Binding-site contacts:
Ligand atom O3B contacts residue ASN480 of chain 1.A at 3.0 Å (h-bond).
Ligand atom O3B contacts residue MG1 of chain 1.B at 2.2 Å.
Ligand atom PB contacts residue MG1 of chain 1.B at 3.3 Å.
Ligand atom O2B contacts residue MET485 of chain 1.A at 2.8 Å (h-bond).
Ligand atom O1A contacts residue MG1 of chain 1.B at 2.0 Å.
Ligand atom O1B contacts residue HIS403 of chain 1.A at 2.9 Å (h-bond).
Ligand atom O1B contacts residue GLN402 of chain 1.A at 3.2 Å (h-bond).
Ligand atom PB contacts residue GLY484 of chain 1.A at 3.5 Å.
Ligand atom O1A contacts residue ASP453 of chain 1.A at 3.0 Å (salt-bridge).
Ligand atom O2B contacts residue GLN402 of chain 1.A at 2.8 Å (h-bond).
Ligand atom S1 contacts residue F501 of chain 1.F at 3.1 Å (h-bond).
Ligand atom N4' contacts residue F501 of chain 1.F at 2.6 Å (h-bond).
Ligand atom O3B contacts residue HIS482 of chain 1.A at 3.0 Å (h-bond).
Ligand atom O2B contacts residue GLY484 of chain 1.A at 3.1 Å (h-bond).
Ligand atom N1' contacts residue GLU59 of chain 2.A at 2.8 Å (salt-bridge).
Ligand atom CM2 contacts residue MET428 of chain 1.A at 3.4 Å (hydrophobic).
Ligand atom N3' contacts residue GLY426 of chain 1.A at 3.5 Å (h-bond).
Ligand atom N3 contacts residue F501 of chain 1.F at 2.6 Å (h-bond).
Ligand atom O7 contacts residue LEU483 of chain 1.A at 3.3 Å.
Ligand atom O2A contacts residue SER455 of chain 1.A at 2.7 Å (h-bond).
Ligand atom CM2 contacts residue ASN89 of chain 2.A at 3.4 Å.
Ligand atom O3B contacts residue GLY484 of chain 1.A at 2.7 Å (h-bond).
Ligand atom O1A contacts residue HIS482 of chain 1.A at 3.2 Å (h-bond).
Ligand atom C4 contacts residue MET428 of chain 1.A at 3.4 Å (hydrophobic).
Ligand atom O3A contacts residue MG1 of chain 1.B at 3.5 Å.
Ligand atom CM4 contacts residue MET428 of chain 1.A at 3.5 Å (hydrophobic).
Ligand atom O2A contacts residue GLY454 of chain 1.A at 3.5 Å.
Ligand atom N3' contacts residue MET428 of chain 1.A at 3.2 Å (h-bond).
Ligand atom C7' contacts residue F501 of chain 1.F at 3.3 Å.
Ligand atom PA contacts residue MG1 of chain 1.B at 3.2 Å.
Ligand atom C7 contacts residue VAL400 of chain 1.A at 3.2 Å (hydrophobic).
Ligand atom N4' contacts residue GLY426 of chain 1.A at 2.8 Å (h-bond).
Ligand atom N4' contacts residue GLN122 of chain 2.A at 3.1 Å (h-bond).
Ligand atom C6' contacts residue GLU59 of chain 2.A at 3.2 Å.
Ligand atom O1A contacts residue GLY454 of chain 1.A at 2.9 Å (h-bond).
Ligand atom CM4 contacts residue PRO34 of chain 2.A at 3.2 Å (hydrophobic).
Ligand atom S1 contacts residue VAL400 of chain 1.A at 3.5 Å (h-bond).
Ligand atom O2B contacts residue GLY401 of chain 1.A at 3.4 Å.
Ligand atom O3A contacts residue HIS403 of chain 1.A at 3.0 Å (h-bond).
Ligand atom N3' contacts residue PRO85 of chain 2.A at 3.4 Å.

This small molecule binds to this protein.
Small molecule (SMILES): C/C(NCc1cnc(C)nc1N)=C(/S)CCO[P](=O)([O-])O[P](=O)([O-])O

Sequence of chain 2.A:
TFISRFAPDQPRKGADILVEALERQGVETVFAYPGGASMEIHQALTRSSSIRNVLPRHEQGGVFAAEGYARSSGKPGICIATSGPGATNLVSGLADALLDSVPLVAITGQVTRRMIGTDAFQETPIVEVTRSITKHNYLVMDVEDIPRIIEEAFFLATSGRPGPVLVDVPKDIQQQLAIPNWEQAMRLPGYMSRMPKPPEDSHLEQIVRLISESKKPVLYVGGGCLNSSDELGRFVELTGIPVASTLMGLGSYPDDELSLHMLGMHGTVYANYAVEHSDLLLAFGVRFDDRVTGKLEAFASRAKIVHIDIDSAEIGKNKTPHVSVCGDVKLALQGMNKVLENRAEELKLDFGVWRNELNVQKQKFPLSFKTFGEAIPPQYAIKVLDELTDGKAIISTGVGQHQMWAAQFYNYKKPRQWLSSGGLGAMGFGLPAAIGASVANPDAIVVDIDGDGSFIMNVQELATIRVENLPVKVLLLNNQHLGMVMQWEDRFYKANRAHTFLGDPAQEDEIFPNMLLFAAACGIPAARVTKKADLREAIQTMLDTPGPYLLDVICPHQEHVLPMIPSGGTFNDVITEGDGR

Sequence of chain 1.A:
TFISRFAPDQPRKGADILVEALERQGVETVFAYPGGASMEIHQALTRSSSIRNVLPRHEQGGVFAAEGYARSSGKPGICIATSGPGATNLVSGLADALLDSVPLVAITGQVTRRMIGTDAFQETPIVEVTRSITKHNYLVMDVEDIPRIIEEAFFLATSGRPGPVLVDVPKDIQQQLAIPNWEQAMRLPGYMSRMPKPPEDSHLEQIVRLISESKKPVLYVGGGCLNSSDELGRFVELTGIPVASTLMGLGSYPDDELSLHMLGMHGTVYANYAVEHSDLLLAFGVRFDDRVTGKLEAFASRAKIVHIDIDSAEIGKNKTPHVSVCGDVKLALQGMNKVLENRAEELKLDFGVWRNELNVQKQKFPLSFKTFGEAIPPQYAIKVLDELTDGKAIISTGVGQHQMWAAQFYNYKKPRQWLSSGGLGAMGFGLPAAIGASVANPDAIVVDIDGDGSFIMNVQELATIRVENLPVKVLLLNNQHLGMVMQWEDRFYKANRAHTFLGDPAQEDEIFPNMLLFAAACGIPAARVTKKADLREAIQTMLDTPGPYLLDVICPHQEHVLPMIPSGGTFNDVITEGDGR